Sequence of chain 1.B:
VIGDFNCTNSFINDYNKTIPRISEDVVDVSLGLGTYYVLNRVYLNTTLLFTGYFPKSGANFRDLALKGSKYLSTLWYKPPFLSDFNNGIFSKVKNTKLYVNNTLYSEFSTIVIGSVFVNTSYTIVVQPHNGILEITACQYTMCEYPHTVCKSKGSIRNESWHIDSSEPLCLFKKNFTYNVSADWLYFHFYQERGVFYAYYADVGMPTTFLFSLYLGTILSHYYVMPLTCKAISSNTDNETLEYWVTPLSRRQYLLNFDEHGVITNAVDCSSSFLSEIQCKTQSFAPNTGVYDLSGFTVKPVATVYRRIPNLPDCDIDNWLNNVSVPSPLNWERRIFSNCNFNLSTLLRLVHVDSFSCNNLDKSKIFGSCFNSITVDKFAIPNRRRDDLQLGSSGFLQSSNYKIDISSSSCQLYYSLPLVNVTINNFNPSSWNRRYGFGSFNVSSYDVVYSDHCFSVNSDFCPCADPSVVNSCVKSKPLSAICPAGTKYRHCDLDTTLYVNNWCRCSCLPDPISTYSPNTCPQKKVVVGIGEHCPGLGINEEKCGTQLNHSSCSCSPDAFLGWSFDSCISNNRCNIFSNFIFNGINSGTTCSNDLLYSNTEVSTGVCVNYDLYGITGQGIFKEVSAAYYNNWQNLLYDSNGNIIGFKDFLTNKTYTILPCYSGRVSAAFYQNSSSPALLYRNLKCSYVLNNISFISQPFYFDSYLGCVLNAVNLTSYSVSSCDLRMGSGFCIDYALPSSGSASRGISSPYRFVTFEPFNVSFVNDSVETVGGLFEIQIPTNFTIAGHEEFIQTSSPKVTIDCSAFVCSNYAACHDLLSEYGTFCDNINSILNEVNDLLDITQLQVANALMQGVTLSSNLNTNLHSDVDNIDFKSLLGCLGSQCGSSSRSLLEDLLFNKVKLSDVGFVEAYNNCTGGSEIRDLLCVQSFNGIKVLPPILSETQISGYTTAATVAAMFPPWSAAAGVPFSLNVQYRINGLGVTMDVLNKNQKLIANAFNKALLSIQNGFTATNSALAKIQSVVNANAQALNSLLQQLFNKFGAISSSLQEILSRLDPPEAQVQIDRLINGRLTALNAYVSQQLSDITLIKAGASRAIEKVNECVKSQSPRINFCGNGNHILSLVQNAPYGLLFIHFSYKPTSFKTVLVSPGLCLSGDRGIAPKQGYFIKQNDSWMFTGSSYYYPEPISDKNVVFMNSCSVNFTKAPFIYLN

The small molecule below binds the protein below.
Small molecule (SMILES): CC(=O)N[C@@H]1[C@@H](O)[C@H](O)[C@@H](CO)O[C@H]1O

Binding-site contacts:
Ligand atom C8 contacts residue ILE169 of chain 1.B at 3.3 Å (hydrophobic).
Ligand atom C4 contacts residue ASN171 of chain 1.B at 4.3 Å.
Ligand atom N2 contacts residue ILE169 of chain 1.B at 3.9 Å.
Ligand atom C3 contacts residue ASN171 of chain 1.B at 3.8 Å.
Ligand atom C7 contacts residue ILE169 of chain 1.B at 4.1 Å (hydrophobic).
Ligand atom C8 contacts residue ARG170 of chain 1.B at 4.5 Å.
Ligand atom O5 contacts residue ASN171 of chain 1.B at 2.5 Å (h-bond).
Ligand atom C1 contacts residue ASN171 of chain 1.B at 1.4 Å.
Ligand atom C5 contacts residue ASN171 of chain 1.B at 3.7 Å.
Ligand atom C2 contacts residue ASN171 of chain 1.B at 2.5 Å.
Ligand atom O7 contacts residue ASN171 of chain 1.B at 4.2 Å.
Ligand atom N2 contacts residue ASN171 of chain 1.B at 2.9 Å (h-bond).
Ligand atom C7 contacts residue ASN171 of chain 1.B at 3.8 Å.